Sequence of chain 1.M:
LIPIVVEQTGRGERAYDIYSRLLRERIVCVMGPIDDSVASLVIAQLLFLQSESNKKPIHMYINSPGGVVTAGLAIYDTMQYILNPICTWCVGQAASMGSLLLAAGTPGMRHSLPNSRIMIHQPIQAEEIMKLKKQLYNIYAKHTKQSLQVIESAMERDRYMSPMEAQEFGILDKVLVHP

Binding-site contacts:
Ligand atom C38 contacts residue GLU26 of chain 1.N at 3.7 Å.
Ligand atom C42 contacts residue PHE49 of chain 1.M at 4.0 Å (hydrophobic).
Ligand atom C35 contacts residue GLU26 of chain 1.N at 3.6 Å.
Ligand atom O1 contacts residue GLN51 of chain 1.M at 3.9 Å.
Ligand atom C37 contacts residue GLU26 of chain 1.N at 3.3 Å.
Ligand atom BR1 contacts residue LEU23 of chain 1.N at 3.9 Å.
Ligand atom BR1 contacts residue ARG22 of chain 1.N at 3.7 Å.
Ligand atom C37 contacts residue ARG22 of chain 1.N at 4.0 Å.
Ligand atom C41 contacts residue LEU48 of chain 1.M at 3.8 Å (hydrophobic).
Ligand atom C11 contacts residue TYR82 of chain 1.M at 3.6 Å (hydrophobic).
Ligand atom C23 contacts residue TRP90 of chain 1.N at 4.0 Å (hydrophobic).
Ligand atom C36 contacts residue GLU26 of chain 1.N at 3.6 Å.
Ligand atom N34 contacts residue GLU26 of chain 1.N at 3.1 Å (salt-bridge).
Ligand atom C38 contacts residue ARG22 of chain 1.N at 3.9 Å.
Ligand atom BR1 contacts residue PHE49 of chain 1.M at 3.8 Å.
Ligand atom C28 contacts residue LEU48 of chain 1.M at 3.8 Å (hydrophobic).
Ligand atom C28 contacts residue TYR62 of chain 1.N at 3.8 Å (hydrophobic).
Ligand atom C39 contacts residue PHE49 of chain 1.M at 3.9 Å (hydrophobic).
Ligand atom C11 contacts residue LEU48 of chain 1.M at 3.9 Å (hydrophobic).
Ligand atom C10 contacts residue LEU48 of chain 1.M at 3.9 Å (hydrophobic).
Ligand atom C42 contacts residue LEU48 of chain 1.M at 3.6 Å (hydrophobic).
Ligand atom C46 contacts residue GLN51 of chain 1.M at 3.9 Å.
Ligand atom C37 contacts residue SER52 of chain 1.M at 3.9 Å.
Ligand atom C27 contacts residue LEU48 of chain 1.M at 3.9 Å (hydrophobic).
Ligand atom C24 contacts residue TYR82 of chain 1.M at 3.6 Å (hydrophobic).
Ligand atom C29 contacts residue TYR62 of chain 1.N at 4.0 Å (hydrophobic).
Ligand atom O32 contacts residue TYR82 of chain 1.M at 3.2 Å (h-bond).
Ligand atom C25 contacts residue LEU114 of chain 1.N at 4.0 Å (hydrophobic).
Ligand atom C21 contacts residue TRP90 of chain 1.N at 3.9 Å (hydrophobic).
Ligand atom C20 contacts residue TRP90 of chain 1.N at 3.4 Å (hydrophobic).
Ligand atom C35 contacts residue SER52 of chain 1.M at 3.6 Å.
Ligand atom BR1 contacts residue ILE19 of chain 1.N at 3.7 Å.
Ligand atom C36 contacts residue LEU48 of chain 1.M at 4.0 Å (hydrophobic).
Ligand atom O32 contacts residue TRP90 of chain 1.N at 3.4 Å.
Ligand atom C41 contacts residue PHE49 of chain 1.M at 3.7 Å (hydrophobic).
Ligand atom C29 contacts residue ILE28 of chain 1.N at 3.9 Å (hydrophobic).
Ligand atom C10 contacts residue TYR82 of chain 1.M at 3.6 Å (hydrophobic).
Ligand atom C23 contacts residue TYR82 of chain 1.M at 3.9 Å (hydrophobic).
Ligand atom C41 contacts residue LEU23 of chain 1.N at 4.0 Å (hydrophobic).
Ligand atom C11 contacts residue GLN51 of chain 1.M at 3.3 Å.

The protein below binds the small molecule below.
Small molecule (SMILES): CC[C@H](C)[C@H]1C(=O)N(Cc2cccc3ccccc23)C[C@@H]2N(C(=O)NCc3ccc(Br)cc3)CCC(=O)N12

Sequence of chain 1.N:
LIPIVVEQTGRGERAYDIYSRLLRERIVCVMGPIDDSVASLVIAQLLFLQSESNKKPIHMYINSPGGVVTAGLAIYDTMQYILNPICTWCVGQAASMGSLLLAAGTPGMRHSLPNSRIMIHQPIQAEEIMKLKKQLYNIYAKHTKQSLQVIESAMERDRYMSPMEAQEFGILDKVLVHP